Sequence of chain 1.A:
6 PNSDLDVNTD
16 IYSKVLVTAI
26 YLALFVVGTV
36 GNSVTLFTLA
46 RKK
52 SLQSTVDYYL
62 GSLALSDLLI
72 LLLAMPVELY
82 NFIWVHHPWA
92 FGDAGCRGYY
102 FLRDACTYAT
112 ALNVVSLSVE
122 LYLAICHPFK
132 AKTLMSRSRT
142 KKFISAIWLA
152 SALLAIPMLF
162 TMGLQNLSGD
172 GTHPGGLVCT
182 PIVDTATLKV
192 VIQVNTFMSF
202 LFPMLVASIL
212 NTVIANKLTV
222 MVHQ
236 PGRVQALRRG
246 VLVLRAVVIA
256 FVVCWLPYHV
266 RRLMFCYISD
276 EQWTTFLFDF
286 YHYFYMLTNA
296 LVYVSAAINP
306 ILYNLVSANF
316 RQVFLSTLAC

This protein binds this small molecule.
Small molecule (SMILES): NCC(=O)O

Binding-site contacts:
Ligand atom OXT contacts residue TYR272 of chain 1.A at 3.2 Å.
Ligand atom O contacts residue TYR272 of chain 1.A at 4.0 Å.
Ligand atom C contacts residue TYR272 of chain 1.A at 3.8 Å (hydrophobic).